Binding-site contacts:
Ligand atom C5 contacts residue NAD1 of chain 1.GA at 3.5 Å.
Ligand atom C2' contacts residue ARG327 of chain 1.E at 3.3 Å.
Ligand atom O6 contacts residue GLY447 of chain 1.E at 3.2 Å.
Ligand atom C2 contacts residue CYS336 of chain 1.E at 1.8 Å (hydrophobic).
Ligand atom N1 contacts residue CYS336 of chain 1.E at 2.8 Å (h-bond).
Ligand atom N1 contacts residue GLN446 of chain 1.E at 2.8 Å (h-bond).
Ligand atom C3' contacts residue SER73 of chain 1.E at 3.2 Å.
Ligand atom O6 contacts residue MET419 of chain 1.E at 3.4 Å (h-bond).
Ligand atom N7 contacts residue NAD1 of chain 1.GA at 3.5 Å.
Ligand atom C4 contacts residue NAD1 of chain 1.GA at 3.5 Å.
Ligand atom O3P contacts residue TYR416 of chain 1.E at 3.1 Å (h-bond).
Ligand atom N1 contacts residue NAD1 of chain 1.GA at 3.4 Å.
Ligand atom O3' contacts residue SER73 of chain 1.E at 2.6 Å (h-bond).
Ligand atom O6 contacts residue GLY420 of chain 1.E at 2.8 Å (h-bond).
Ligand atom O3P contacts residue SER393 of chain 1.E at 3.5 Å (h-bond).
Ligand atom C1' contacts residue NAD1 of chain 1.GA at 3.6 Å.
Ligand atom C4' contacts residue ASP369 of chain 1.E at 3.5 Å.
Ligand atom O2' contacts residue ASP369 of chain 1.E at 2.4 Å (salt-bridge).
Ligand atom N3 contacts residue CYS336 of chain 1.E at 2.8 Å (h-bond).
Ligand atom N7 contacts residue MET419 of chain 1.E at 3.2 Å (h-bond).
Ligand atom C3' contacts residue ASP369 of chain 1.E at 3.4 Å.
Ligand atom C5 contacts residue ILE335 of chain 1.E at 3.5 Å (hydrophobic).
Ligand atom O5' contacts residue GLY370 of chain 1.E at 3.4 Å.
Ligand atom O3' contacts residue ASP369 of chain 1.E at 2.4 Å (salt-bridge).
Ligand atom O1P contacts residue GLY371 of chain 1.E at 2.9 Å (h-bond).
Ligand atom O1P contacts residue SER334 of chain 1.E at 2.8 Å (h-bond).
Ligand atom C2' contacts residue ASP369 of chain 1.E at 3.6 Å.
Ligand atom C2 contacts residue GLN446 of chain 1.E at 3.7 Å.
Ligand atom O2' contacts residue ARG327 of chain 1.E at 2.7 Å (salt-bridge).
Ligand atom O3P contacts residue SER334 of chain 1.E at 3.5 Å.
Ligand atom O2P contacts residue GLY392 of chain 1.E at 3.2 Å (h-bond).
Ligand atom C6 contacts residue NAD1 of chain 1.GA at 3.5 Å.
Ligand atom O1P contacts residue GLY333 of chain 1.E at 3.2 Å.
Ligand atom N3 contacts residue NAD1 of chain 1.GA at 3.4 Å.
Ligand atom O3' contacts residue ARG327 of chain 1.E at 3.2 Å (salt-bridge).
Ligand atom C8 contacts residue MET75 of chain 1.E at 3.4 Å (hydrophobic).
Ligand atom C2 contacts residue NAD1 of chain 1.GA at 3.5 Å.
Ligand atom O1P contacts residue GLY370 of chain 1.E at 3.5 Å.
Ligand atom O2P contacts residue SER393 of chain 1.E at 3.3 Å (h-bond).
Ligand atom O6 contacts residue GLY418 of chain 1.E at 3.6 Å.

The small molecule below binds the protein below.
Small molecule (SMILES): O=c1[nH]cnc2c1ncn2[C@@H]1O[C@H](COP(=O)(O)O)[C@@H](O)[C@H]1O

Sequence of chain 1.E:
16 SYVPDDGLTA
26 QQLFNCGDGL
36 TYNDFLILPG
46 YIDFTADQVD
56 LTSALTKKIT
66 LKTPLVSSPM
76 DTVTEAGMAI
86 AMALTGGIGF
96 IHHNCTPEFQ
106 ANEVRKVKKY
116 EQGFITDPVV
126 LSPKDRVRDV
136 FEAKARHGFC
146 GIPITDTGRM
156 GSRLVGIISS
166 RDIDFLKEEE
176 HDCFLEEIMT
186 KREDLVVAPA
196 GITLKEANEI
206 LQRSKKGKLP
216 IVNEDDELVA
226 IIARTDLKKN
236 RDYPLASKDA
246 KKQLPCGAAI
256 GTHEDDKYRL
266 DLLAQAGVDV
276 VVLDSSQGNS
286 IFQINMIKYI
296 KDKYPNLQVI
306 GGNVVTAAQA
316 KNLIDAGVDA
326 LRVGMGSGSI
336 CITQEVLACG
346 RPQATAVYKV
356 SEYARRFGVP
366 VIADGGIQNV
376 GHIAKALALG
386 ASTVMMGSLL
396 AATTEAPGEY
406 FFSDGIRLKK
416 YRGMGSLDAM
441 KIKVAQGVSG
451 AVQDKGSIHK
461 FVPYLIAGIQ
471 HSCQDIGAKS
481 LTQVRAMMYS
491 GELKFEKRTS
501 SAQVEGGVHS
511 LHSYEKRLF